Binding-site contacts:
Ligand atom C7 contacts residue ASN590 of chain 1.B at 3.7 Å.
Ligand atom C8 contacts residue THR591 of chain 1.B at 3.0 Å.
Ligand atom N2 contacts residue THR591 of chain 1.B at 4.4 Å.
Ligand atom N2 contacts residue ASN590 of chain 1.B at 2.9 Å (h-bond).
Ligand atom O7 contacts residue ASN590 of chain 1.B at 4.0 Å.
Ligand atom C7 contacts residue THR591 of chain 1.B at 4.0 Å.
Ligand atom C8 contacts residue ASN590 of chain 1.B at 4.5 Å.
Ligand atom C4 contacts residue ASN590 of chain 1.B at 4.1 Å.
Ligand atom O5 contacts residue ASN590 of chain 1.B at 2.3 Å (h-bond).
Ligand atom C2 contacts residue ASN590 of chain 1.B at 2.3 Å.
Ligand atom C3 contacts residue ASN590 of chain 1.B at 3.7 Å.
Ligand atom C1 contacts residue ASN590 of chain 1.B at 1.4 Å.
Ligand atom C5 contacts residue ASN590 of chain 1.B at 3.6 Å.

Sequence of chain 1.B:
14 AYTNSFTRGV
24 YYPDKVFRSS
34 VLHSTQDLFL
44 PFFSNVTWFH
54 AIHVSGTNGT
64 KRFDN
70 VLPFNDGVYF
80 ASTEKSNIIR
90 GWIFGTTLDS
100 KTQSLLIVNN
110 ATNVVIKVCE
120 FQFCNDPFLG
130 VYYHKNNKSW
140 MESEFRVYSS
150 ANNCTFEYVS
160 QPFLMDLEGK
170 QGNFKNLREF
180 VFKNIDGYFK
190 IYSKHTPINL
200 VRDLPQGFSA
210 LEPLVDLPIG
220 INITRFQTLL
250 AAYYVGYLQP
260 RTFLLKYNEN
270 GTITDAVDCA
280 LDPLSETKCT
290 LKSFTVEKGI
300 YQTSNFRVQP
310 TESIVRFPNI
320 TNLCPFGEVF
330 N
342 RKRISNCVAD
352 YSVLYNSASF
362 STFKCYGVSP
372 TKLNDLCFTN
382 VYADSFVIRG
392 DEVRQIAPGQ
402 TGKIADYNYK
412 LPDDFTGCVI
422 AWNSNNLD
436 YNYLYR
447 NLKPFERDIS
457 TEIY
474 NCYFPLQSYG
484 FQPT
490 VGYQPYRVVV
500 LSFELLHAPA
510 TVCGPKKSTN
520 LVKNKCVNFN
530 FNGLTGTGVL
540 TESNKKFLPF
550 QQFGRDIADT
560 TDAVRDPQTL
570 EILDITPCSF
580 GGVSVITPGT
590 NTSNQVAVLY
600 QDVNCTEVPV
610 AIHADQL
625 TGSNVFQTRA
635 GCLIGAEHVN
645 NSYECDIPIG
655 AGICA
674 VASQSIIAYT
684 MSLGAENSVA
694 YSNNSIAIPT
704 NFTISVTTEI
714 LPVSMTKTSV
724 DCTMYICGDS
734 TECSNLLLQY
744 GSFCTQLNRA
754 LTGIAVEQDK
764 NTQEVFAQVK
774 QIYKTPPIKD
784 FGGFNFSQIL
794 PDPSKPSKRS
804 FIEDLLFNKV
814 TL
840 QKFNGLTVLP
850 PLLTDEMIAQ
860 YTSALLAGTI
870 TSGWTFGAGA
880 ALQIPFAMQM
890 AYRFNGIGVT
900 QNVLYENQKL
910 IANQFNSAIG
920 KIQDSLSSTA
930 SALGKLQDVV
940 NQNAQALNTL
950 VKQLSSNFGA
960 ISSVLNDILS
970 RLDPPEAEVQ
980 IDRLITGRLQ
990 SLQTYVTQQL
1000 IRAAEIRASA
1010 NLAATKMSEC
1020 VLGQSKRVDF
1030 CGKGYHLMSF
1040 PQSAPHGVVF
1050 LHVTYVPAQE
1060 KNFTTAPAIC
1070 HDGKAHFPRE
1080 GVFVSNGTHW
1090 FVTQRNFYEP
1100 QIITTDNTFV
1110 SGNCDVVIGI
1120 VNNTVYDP

The protein below binds the small molecule below.
Small molecule (SMILES): CC(=O)N[C@@H]1[C@@H](O)[C@H](O)[C@@H](CO)O[C@H]1O